Binding-site contacts:
Ligand atom C6 contacts residue TYR12 of chain 1.K at 3.5 Å (hydrophobic).
Ligand atom C3 contacts residue ASN45 of chain 1.K at 3.8 Å.
Ligand atom C5 contacts residue TYR12 of chain 1.K at 3.5 Å (hydrophobic).
Ligand atom C4 contacts residue ASN45 of chain 1.K at 4.2 Å.
Ligand atom O5 contacts residue TYR12 of chain 1.K at 3.4 Å.
Ligand atom C1 contacts residue ASN45 of chain 1.K at 1.4 Å.
Ligand atom O7 contacts residue ASN45 of chain 1.K at 3.8 Å.
Ligand atom N2 contacts residue ASN45 of chain 1.K at 3.0 Å (h-bond).
Ligand atom C2 contacts residue ASN45 of chain 1.K at 2.5 Å.
Ligand atom C7 contacts residue ASN45 of chain 1.K at 3.6 Å.
Ligand atom C5 contacts residue ASN45 of chain 1.K at 3.6 Å.
Ligand atom O5 contacts residue ASN45 of chain 1.K at 2.3 Å (h-bond).
Ligand atom C1 contacts residue TYR12 of chain 1.K at 3.4 Å (hydrophobic).

The protein below binds the small molecule below.
Small molecule (SMILES): CC(=O)N[C@@H]1[C@@H](O)[C@H](O)[C@@H](CO)O[C@H]1O

Sequence of chain 1.K:
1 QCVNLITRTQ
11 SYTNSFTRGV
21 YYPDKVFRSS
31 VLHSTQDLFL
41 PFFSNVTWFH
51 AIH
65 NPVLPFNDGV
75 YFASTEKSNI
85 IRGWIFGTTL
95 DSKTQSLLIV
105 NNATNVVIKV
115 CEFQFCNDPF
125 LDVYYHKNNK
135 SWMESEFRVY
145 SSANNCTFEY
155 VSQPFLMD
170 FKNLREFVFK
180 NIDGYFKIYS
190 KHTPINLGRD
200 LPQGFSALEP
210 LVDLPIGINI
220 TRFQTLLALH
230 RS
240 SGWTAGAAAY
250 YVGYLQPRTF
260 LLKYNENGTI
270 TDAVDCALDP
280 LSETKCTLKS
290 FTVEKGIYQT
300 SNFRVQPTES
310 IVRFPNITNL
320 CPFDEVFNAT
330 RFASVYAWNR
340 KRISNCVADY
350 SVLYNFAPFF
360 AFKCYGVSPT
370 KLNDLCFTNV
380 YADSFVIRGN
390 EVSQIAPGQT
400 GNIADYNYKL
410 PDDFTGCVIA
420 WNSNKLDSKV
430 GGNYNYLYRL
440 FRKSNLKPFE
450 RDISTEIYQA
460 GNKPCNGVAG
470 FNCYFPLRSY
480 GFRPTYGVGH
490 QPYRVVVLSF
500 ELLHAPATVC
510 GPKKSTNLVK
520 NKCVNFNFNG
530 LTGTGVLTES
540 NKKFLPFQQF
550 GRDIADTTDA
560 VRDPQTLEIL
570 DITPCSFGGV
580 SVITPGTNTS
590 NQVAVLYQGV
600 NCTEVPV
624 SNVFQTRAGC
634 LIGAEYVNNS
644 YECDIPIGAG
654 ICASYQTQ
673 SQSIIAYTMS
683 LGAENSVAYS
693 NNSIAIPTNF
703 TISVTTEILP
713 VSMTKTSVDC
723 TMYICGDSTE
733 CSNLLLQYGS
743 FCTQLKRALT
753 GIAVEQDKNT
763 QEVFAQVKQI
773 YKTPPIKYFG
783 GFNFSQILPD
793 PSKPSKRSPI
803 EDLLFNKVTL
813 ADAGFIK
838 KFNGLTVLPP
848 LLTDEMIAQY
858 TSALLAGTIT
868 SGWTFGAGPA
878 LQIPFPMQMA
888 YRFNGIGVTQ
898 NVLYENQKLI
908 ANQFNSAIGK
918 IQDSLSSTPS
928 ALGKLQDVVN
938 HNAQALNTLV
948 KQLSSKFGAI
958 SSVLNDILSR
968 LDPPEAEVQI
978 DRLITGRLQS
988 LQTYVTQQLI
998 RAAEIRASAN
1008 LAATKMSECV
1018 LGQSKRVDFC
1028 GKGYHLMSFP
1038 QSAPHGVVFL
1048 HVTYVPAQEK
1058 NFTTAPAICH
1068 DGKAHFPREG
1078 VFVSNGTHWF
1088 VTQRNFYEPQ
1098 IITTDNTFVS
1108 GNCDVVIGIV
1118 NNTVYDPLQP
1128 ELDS